Sequence of chain 30.F:
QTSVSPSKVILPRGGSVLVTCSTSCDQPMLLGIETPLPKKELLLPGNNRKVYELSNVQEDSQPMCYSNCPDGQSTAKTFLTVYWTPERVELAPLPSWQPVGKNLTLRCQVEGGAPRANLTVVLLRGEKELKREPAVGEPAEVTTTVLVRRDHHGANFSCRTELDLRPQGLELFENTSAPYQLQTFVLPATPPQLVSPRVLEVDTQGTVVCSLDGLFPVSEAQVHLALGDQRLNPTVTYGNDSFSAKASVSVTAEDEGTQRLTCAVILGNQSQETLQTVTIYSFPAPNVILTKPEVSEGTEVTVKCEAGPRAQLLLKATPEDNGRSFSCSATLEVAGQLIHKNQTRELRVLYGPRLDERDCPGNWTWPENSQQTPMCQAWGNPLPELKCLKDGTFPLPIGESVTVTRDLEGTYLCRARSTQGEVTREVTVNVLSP

Binding-site contacts:
Ligand atom C7 contacts residue ASN240 of chain 30.F at 3.2 Å.
Ligand atom C1 contacts residue ASN240 of chain 30.F at 1.5 Å.
Ligand atom O7 contacts residue ASN240 of chain 30.F at 3.0 Å (h-bond).
Ligand atom C2 contacts residue ASN240 of chain 30.F at 2.5 Å.
Ligand atom C3 contacts residue ASN240 of chain 30.F at 3.7 Å.
Ligand atom O5 contacts residue ASN240 of chain 30.F at 2.4 Å (h-bond).
Ligand atom C8 contacts residue ASN240 of chain 30.F at 3.9 Å.
Ligand atom N2 contacts residue ASN240 of chain 30.F at 2.8 Å (h-bond).
Ligand atom C5 contacts residue ASN240 of chain 30.F at 3.7 Å.
Ligand atom O7 contacts residue GLY239 of chain 30.F at 3.6 Å.
Ligand atom C4 contacts residue ASN240 of chain 30.F at 4.3 Å.

This small molecule binds to this protein.
Small molecule (SMILES): CC(=O)N[C@@H]1[C@@H](O)[C@H](O)[C@@H](CO)O[C@H]1O